A protein and the small-molecule ligand that binds it are described below.
Small molecule (SMILES): CC(=O)N[C@@H]1[C@@H](O)[C@H](O[C@@H]2O[C@H](CO)[C@H](O)[C@H](O[C@]3(C(=O)O)C[C@H](O)[C@@H](NC(C)=O)[C@H]([C@H](O)[C@H](O)CO)O3)[C@H]2O)[C@@H](CO)O[C@H]1O

Sequence of chain 1.C:
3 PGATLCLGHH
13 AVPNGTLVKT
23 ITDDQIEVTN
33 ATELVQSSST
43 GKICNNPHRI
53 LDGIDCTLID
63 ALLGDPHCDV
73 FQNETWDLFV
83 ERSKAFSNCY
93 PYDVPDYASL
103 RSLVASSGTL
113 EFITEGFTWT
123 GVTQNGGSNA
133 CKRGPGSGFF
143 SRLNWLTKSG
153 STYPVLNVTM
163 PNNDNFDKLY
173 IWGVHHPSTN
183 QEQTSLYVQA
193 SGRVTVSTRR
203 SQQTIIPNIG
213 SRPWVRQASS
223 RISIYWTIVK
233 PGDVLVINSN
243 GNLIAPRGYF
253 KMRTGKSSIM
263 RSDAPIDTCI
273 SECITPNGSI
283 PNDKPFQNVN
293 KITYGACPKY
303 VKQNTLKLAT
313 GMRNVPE

Binding-site contacts:
Ligand atom C5 contacts residue GLY129 of chain 1.C at 3.5 Å.
Ligand atom C1 contacts residue SER130 of chain 1.C at 3.7 Å.
Ligand atom O9 contacts residue SER222 of chain 1.C at 3.2 Å (h-bond).
Ligand atom C10 contacts residue GLY129 of chain 1.C at 3.9 Å.
Ligand atom O7 contacts residue LEU188 of chain 1.C at 3.6 Å.
Ligand atom C6 contacts residue GLU184 of chain 1.C at 3.8 Å.
Ligand atom O3 contacts residue MAN4 of chain 1.G at 3.4 Å (h-bond).
Ligand atom N2 contacts residue MAN4 of chain 1.G at 3.9 Å.
Ligand atom O6 contacts residue GLU184 of chain 1.C at 2.9 Å (salt-bridge).
Ligand atom O6 contacts residue GLN219 of chain 1.C at 3.2 Å.
Ligand atom C8 contacts residue TYR92 of chain 1.C at 3.9 Å (hydrophobic).
Ligand atom C1 contacts residue ASN131 of chain 1.C at 3.6 Å.
Ligand atom C9 contacts residue TRP147 of chain 1.C at 4.0 Å (hydrophobic).
Ligand atom O1A contacts residue SER130 of chain 1.C at 3.5 Å.
Ligand atom C8 contacts residue MAN4 of chain 1.G at 3.6 Å.
Ligand atom O8 contacts residue TYR92 of chain 1.C at 3.2 Å (h-bond).
Ligand atom O1A contacts residue ASN131 of chain 1.C at 2.9 Å (h-bond).
Ligand atom C9 contacts residue TYR92 of chain 1.C at 3.4 Å (hydrophobic).
Ligand atom C9 contacts residue GLU184 of chain 1.C at 3.0 Å.
Ligand atom O1B contacts residue SER130 of chain 1.C at 2.8 Å (h-bond).
Ligand atom O9 contacts residue GLU184 of chain 1.C at 2.5 Å (salt-bridge).
Ligand atom C8 contacts residue TRP147 of chain 1.C at 4.0 Å (hydrophobic).
Ligand atom O8 contacts residue TRP147 of chain 1.C at 3.8 Å.
Ligand atom C7 contacts residue MAN4 of chain 1.G at 3.8 Å.
Ligand atom O4 contacts residue GLY129 of chain 1.C at 3.7 Å.
Ligand atom O10 contacts residue LEU188 of chain 1.C at 3.1 Å.
Ligand atom O1B contacts residue ASN131 of chain 1.C at 3.6 Å (h-bond).
Ligand atom C11 contacts residue GLY128 of chain 1.C at 3.6 Å.
Ligand atom C7 contacts residue TRP147 of chain 1.C at 3.7 Å (hydrophobic).
Ligand atom C6 contacts residue GLY129 of chain 1.C at 3.9 Å.
Ligand atom C11 contacts residue TRP147 of chain 1.C at 3.7 Å (hydrophobic).
Ligand atom N2 contacts residue NAG2 of chain 1.G at 3.9 Å.
Ligand atom O9 contacts residue TYR92 of chain 1.C at 2.7 Å (h-bond).
Ligand atom C4 contacts residue GLY129 of chain 1.C at 3.2 Å.
Ligand atom O9 contacts residue HIS177 of chain 1.C at 3.9 Å.
Ligand atom C2 contacts residue TRP216 of chain 1.C at 4.1 Å (hydrophobic).
Ligand atom N5 contacts residue GLY129 of chain 1.C at 2.8 Å (h-bond).
Ligand atom C11 contacts residue THR149 of chain 1.C at 3.9 Å.
Ligand atom C9 contacts residue HIS177 of chain 1.C at 4.0 Å.
Ligand atom C11 contacts residue GLY129 of chain 1.C at 3.9 Å.